Binding-site contacts:
Ligand atom N1 contacts residue ILE135 of chain 1.B at 3.0 Å (h-bond).
Ligand atom N1 contacts residue LEU134 of chain 1.B at 3.3 Å (h-bond).
Ligand atom C5 contacts residue LY01 of chain 1.J at 0.2 Å.
Ligand atom O31 contacts residue ZN1 of chain 1.I at 2.0 Å.
Ligand atom O32 contacts residue HIS116 of chain 1.B at 2.9 Å (h-bond).
Ligand atom O31 contacts residue TRP176 of chain 1.B at 2.9 Å (h-bond).
Ligand atom N1 contacts residue LY01 of chain 1.J at 1.6 Å.
Ligand atom C6 contacts residue SER114 of chain 1.B at 3.5 Å.
Ligand atom O61 contacts residue SER114 of chain 1.B at 3.7 Å.
Ligand atom O32 contacts residue ASP123 of chain 1.B at 3.0 Å (salt-bridge).
Ligand atom O61 contacts residue LY01 of chain 1.J at 0.2 Å (h-bond).
Ligand atom O32 contacts residue ARG83 of chain 1.B at 3.0 Å (salt-bridge).
Ligand atom C7 contacts residue ALA109 of chain 1.B at 3.6 Å (hydrophobic).
Ligand atom C2 contacts residue ILE135 of chain 1.B at 3.0 Å (hydrophobic).
Ligand atom P contacts residue ZN1 of chain 1.I at 2.8 Å.
Ligand atom N1 contacts residue ASP123 of chain 1.B at 3.1 Å (salt-bridge).
Ligand atom C7 contacts residue TYR161 of chain 1.B at 3.6 Å (hydrophobic).
Ligand atom C4 contacts residue GLU174 of chain 1.B at 3.5 Å.
Ligand atom O32 contacts residue LY01 of chain 1.J at 0.1 Å (h-bond).
Ligand atom O32 contacts residue ZN1 of chain 1.I at 2.5 Å.
Ligand atom O61 contacts residue ALA109 of chain 1.B at 3.1 Å (h-bond).
Ligand atom C7 contacts residue PHE107 of chain 1.B at 3.6 Å (hydrophobic).
Ligand atom O31 contacts residue HIS177 of chain 1.B at 3.0 Å (h-bond).
Ligand atom C2 contacts residue LY01 of chain 1.J at 0.3 Å.
Ligand atom O62 contacts residue HIS116 of chain 1.B at 3.2 Å.
Ligand atom P contacts residue ASP123 of chain 1.B at 3.6 Å.
Ligand atom O62 contacts residue LY01 of chain 1.J at 0.2 Å (h-bond).
Ligand atom O61 contacts residue GLN88 of chain 1.B at 3.0 Å (h-bond).
Ligand atom P contacts residue LY01 of chain 1.J at 0.1 Å.
Ligand atom C4 contacts residue LY01 of chain 1.J at 0.2 Å.
Ligand atom C1 contacts residue LY01 of chain 1.J at 0.3 Å.
Ligand atom O31 contacts residue ASP123 of chain 1.B at 2.9 Å (salt-bridge).
Ligand atom C6 contacts residue LY01 of chain 1.J at 0.1 Å.
Ligand atom O62 contacts residue SER114 of chain 1.B at 2.5 Å (h-bond).
Ligand atom O61 contacts residue ARG83 of chain 1.B at 3.6 Å.
Ligand atom C7 contacts residue LY01 of chain 1.J at 0.3 Å.
Ligand atom O31 contacts residue LY01 of chain 1.J at 0.1 Å (h-bond).
Ligand atom O31 contacts residue GLU174 of chain 1.B at 3.2 Å (salt-bridge).
Ligand atom C4 contacts residue PHE107 of chain 1.B at 2.8 Å (hydrophobic).
Ligand atom C6 contacts residue ALA109 of chain 1.B at 3.6 Å (hydrophobic).

The small molecule below binds the protein below.
Small molecule (SMILES): C[C@@H](CP(=O)(O)[C@@H](C)N)C(=O)O

Sequence of chain 1.B:
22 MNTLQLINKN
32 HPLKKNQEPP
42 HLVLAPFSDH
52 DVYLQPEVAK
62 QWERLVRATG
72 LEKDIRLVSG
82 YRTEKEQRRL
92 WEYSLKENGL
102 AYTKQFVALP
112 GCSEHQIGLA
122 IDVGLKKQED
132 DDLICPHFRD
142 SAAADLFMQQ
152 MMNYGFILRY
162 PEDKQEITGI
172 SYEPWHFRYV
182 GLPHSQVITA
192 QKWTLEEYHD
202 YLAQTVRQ